A small-molecule ligand and the protein it binds are described below.
Small molecule (SMILES): CC(=O)N[C@@H]1[C@@H](O)[C@H](O)[C@@H](CO)O[C@H]1O

Sequence of chain 1.B:
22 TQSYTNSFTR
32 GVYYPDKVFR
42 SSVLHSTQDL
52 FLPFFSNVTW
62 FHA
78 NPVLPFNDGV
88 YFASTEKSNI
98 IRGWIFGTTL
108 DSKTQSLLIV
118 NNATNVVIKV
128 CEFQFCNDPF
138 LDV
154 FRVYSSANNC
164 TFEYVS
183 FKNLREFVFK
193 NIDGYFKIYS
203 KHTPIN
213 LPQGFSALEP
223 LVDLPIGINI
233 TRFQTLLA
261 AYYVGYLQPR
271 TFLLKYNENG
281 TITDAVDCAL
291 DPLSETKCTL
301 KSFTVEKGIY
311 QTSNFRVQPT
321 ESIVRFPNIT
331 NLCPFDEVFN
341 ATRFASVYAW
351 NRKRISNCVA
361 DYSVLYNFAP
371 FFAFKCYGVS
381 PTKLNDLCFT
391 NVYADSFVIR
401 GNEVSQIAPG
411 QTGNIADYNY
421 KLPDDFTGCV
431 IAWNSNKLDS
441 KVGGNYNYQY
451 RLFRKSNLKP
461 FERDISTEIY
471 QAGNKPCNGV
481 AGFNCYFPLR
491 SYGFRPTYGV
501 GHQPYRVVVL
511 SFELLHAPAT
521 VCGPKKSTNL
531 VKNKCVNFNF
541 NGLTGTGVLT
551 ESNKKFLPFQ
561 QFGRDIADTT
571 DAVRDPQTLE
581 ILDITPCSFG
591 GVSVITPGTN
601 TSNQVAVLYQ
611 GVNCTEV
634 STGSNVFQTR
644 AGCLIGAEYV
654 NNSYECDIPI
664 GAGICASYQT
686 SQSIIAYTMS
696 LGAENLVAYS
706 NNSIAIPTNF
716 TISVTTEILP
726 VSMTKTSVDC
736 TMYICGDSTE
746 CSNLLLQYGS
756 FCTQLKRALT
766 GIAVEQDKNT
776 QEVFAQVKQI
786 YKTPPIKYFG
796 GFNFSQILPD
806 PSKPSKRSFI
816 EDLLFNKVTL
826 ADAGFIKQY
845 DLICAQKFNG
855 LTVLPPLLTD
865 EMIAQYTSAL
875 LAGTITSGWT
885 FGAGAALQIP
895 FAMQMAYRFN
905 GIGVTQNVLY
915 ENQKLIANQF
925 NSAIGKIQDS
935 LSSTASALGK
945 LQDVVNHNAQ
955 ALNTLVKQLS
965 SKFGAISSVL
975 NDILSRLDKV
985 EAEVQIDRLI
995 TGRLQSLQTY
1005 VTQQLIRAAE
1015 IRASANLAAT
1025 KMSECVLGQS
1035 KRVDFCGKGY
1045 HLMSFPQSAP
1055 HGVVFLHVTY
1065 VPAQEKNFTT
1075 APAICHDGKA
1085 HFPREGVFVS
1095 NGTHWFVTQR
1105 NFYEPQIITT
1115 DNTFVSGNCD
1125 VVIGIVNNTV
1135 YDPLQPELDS

Binding-site contacts:
Ligand atom C2 contacts residue ASN58 of chain 1.B at 2.5 Å.
Ligand atom C2 contacts residue TYR25 of chain 1.B at 4.3 Å (hydrophobic).
Ligand atom C6 contacts residue TYR25 of chain 1.B at 4.5 Å (hydrophobic).
Ligand atom C5 contacts residue TYR25 of chain 1.B at 4.0 Å (hydrophobic).
Ligand atom N2 contacts residue TYR25 of chain 1.B at 4.1 Å.
Ligand atom O5 contacts residue TYR25 of chain 1.B at 4.0 Å.
Ligand atom O5 contacts residue ASN58 of chain 1.B at 2.4 Å (h-bond).
Ligand atom C7 contacts residue ASN58 of chain 1.B at 3.8 Å.
Ligand atom C5 contacts residue ASN58 of chain 1.B at 3.7 Å.
Ligand atom C8 contacts residue ASN58 of chain 1.B at 4.0 Å.
Ligand atom C8 contacts residue ASN27 of chain 1.B at 3.4 Å.
Ligand atom O6 contacts residue TYR25 of chain 1.B at 4.0 Å.
Ligand atom N2 contacts residue ASN58 of chain 1.B at 2.8 Å (h-bond).
Ligand atom C1 contacts residue TYR25 of chain 1.B at 3.8 Å (hydrophobic).
Ligand atom C3 contacts residue TYR25 of chain 1.B at 4.3 Å (hydrophobic).
Ligand atom C4 contacts residue ASN58 of chain 1.B at 4.2 Å.
Ligand atom C3 contacts residue ASN58 of chain 1.B at 3.8 Å.
Ligand atom C1 contacts residue ASN58 of chain 1.B at 1.4 Å.